The protein below binds the small molecule below.
Small molecule (SMILES): CCCSc1c(F)c(F)c(S(N)(=O)=O)c(F)c1F

Sequence of chain 1.A:
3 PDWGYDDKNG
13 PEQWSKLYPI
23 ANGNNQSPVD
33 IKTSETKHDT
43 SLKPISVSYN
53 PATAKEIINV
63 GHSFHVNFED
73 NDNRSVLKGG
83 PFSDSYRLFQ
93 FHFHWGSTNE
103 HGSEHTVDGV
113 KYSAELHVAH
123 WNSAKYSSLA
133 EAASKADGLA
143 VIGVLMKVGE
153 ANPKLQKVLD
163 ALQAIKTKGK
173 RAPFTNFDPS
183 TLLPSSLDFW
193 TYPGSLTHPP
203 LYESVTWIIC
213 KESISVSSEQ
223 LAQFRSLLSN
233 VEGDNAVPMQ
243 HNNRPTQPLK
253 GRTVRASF

Binding-site contacts:
Ligand atom F17 contacts residue LEU198 of chain 1.A at 3.4 Å.
Ligand atom N2 contacts residue HIS119 of chain 1.A at 3.4 Å (h-bond).
Ligand atom C14 contacts residue ALA135 of chain 1.A at 3.6 Å (hydrophobic).
Ligand atom N2 contacts residue THR199 of chain 1.A at 3.0 Å (h-bond).
Ligand atom N2 contacts residue HIS96 of chain 1.A at 3.3 Å (h-bond).
Ligand atom S1 contacts residue THR199 of chain 1.A at 3.9 Å.
Ligand atom C9 contacts residue LEU198 of chain 1.A at 3.8 Å (hydrophobic).
Ligand atom C6 contacts residue LEU198 of chain 1.A at 3.6 Å (hydrophobic).
Ligand atom O3 contacts residue ZN1 of chain 1.C at 3.0 Å.
Ligand atom O3 contacts residue HIS94 of chain 1.A at 3.3 Å.
Ligand atom C8 contacts residue LEU198 of chain 1.A at 3.7 Å (hydrophobic).
Ligand atom C13 contacts residue ALA135 of chain 1.A at 3.7 Å (hydrophobic).
Ligand atom C7 contacts residue LEU198 of chain 1.A at 3.7 Å (hydrophobic).
Ligand atom F16 contacts residue HIS94 of chain 1.A at 3.6 Å.
Ligand atom F18 contacts residue PRO201 of chain 1.A at 3.5 Å.
Ligand atom C12 contacts residue ACT1 of chain 1.F at 3.8 Å.
Ligand atom O3 contacts residue TRP209 of chain 1.A at 3.9 Å.
Ligand atom O4 contacts residue THR199 of chain 1.A at 2.9 Å (h-bond).
Ligand atom O4 contacts residue TRP209 of chain 1.A at 3.5 Å.
Ligand atom N2 contacts residue HIS94 of chain 1.A at 3.1 Å (h-bond).
Ligand atom O3 contacts residue HIS119 of chain 1.A at 3.4 Å (h-bond).
Ligand atom F18 contacts residue PRO202 of chain 1.A at 3.8 Å.
Ligand atom C6 contacts residue HIS200 of chain 1.A at 3.6 Å.
Ligand atom C10 contacts residue HIS94 of chain 1.A at 4.0 Å.
Ligand atom C5 contacts residue LEU198 of chain 1.A at 3.6 Å (hydrophobic).
Ligand atom C7 contacts residue HIS200 of chain 1.A at 3.3 Å.
Ligand atom S1 contacts residue ZN1 of chain 1.C at 3.0 Å.
Ligand atom F18 contacts residue HIS200 of chain 1.A at 2.8 Å.
Ligand atom O3 contacts residue VAL143 of chain 1.A at 3.8 Å.
Ligand atom F16 contacts residue ALA121 of chain 1.A at 3.6 Å.
Ligand atom C13 contacts residue ACT1 of chain 1.F at 3.9 Å.
Ligand atom O4 contacts residue SER197 of chain 1.A at 3.9 Å.
Ligand atom C10 contacts residue LEU198 of chain 1.A at 3.8 Å (hydrophobic).
Ligand atom F17 contacts residue THR199 of chain 1.A at 3.1 Å.
Ligand atom F17 contacts residue HIS200 of chain 1.A at 3.3 Å.
Ligand atom O4 contacts residue LEU198 of chain 1.A at 3.2 Å.
Ligand atom F15 contacts residue PHE91 of chain 1.A at 3.3 Å.
Ligand atom N2 contacts residue ZN1 of chain 1.C at 1.8 Å.
Ligand atom F18 contacts residue LEU198 of chain 1.A at 3.8 Å.
Ligand atom S11 contacts residue ACT1 of chain 1.F at 3.9 Å.